Binding-site contacts:
Ligand atom O5 contacts residue ASN97 of chain 1.A at 2.3 Å (h-bond).
Ligand atom C7 contacts residue ASN97 of chain 1.A at 3.6 Å.
Ligand atom N2 contacts residue TRP115 of chain 1.A at 3.6 Å.
Ligand atom C8 contacts residue GLY96 of chain 1.A at 3.9 Å.
Ligand atom C1 contacts residue ASN97 of chain 1.A at 1.4 Å.
Ligand atom C3 contacts residue ASN97 of chain 1.A at 3.9 Å.
Ligand atom O4 contacts residue TRP115 of chain 1.A at 3.4 Å.
Ligand atom O3 contacts residue TRP115 of chain 1.A at 4.0 Å.
Ligand atom C2 contacts residue ASN97 of chain 1.A at 2.7 Å.
Ligand atom C7 contacts residue TRP115 of chain 1.A at 4.5 Å (hydrophobic).
Ligand atom O7 contacts residue TRP115 of chain 1.A at 4.2 Å.
Ligand atom C4 contacts residue TRP115 of chain 1.A at 4.1 Å (hydrophobic).
Ligand atom C8 contacts residue GLU95 of chain 1.A at 4.0 Å.
Ligand atom N2 contacts residue ASN97 of chain 1.A at 3.2 Å (h-bond).
Ligand atom C6 contacts residue ASN97 of chain 1.A at 4.2 Å.
Ligand atom C5 contacts residue ASN97 of chain 1.A at 3.5 Å.
Ligand atom C3 contacts residue TRP115 of chain 1.A at 3.8 Å (hydrophobic).
Ligand atom C5 contacts residue TRP115 of chain 1.A at 3.9 Å (hydrophobic).
Ligand atom O7 contacts residue ASN97 of chain 1.A at 3.6 Å.
Ligand atom C1 contacts residue TRP115 of chain 1.A at 4.2 Å (hydrophobic).
Ligand atom O5 contacts residue TRP115 of chain 1.A at 4.0 Å.
Ligand atom O6 contacts residue ASN97 of chain 1.A at 4.1 Å.
Ligand atom C2 contacts residue TRP115 of chain 1.A at 4.3 Å (hydrophobic).
Ligand atom C8 contacts residue TRP115 of chain 1.A at 4.4 Å (hydrophobic).
Ligand atom C4 contacts residue ASN97 of chain 1.A at 4.3 Å.

Sequence of chain 1.A:
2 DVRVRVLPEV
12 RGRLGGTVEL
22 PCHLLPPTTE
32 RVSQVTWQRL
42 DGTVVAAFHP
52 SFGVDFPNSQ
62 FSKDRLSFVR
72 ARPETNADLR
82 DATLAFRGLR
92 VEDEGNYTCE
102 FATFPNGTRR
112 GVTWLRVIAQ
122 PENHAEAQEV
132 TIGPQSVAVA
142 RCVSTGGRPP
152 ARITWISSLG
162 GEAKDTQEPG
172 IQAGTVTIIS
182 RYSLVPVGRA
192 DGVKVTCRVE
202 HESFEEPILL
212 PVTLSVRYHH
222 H

A small-molecule ligand and the protein it binds are described below.
Small molecule (SMILES): CC(=O)N[C@H]1[C@H](O[C@H]2[C@H](O)[C@@H](NC(C)=O)CO[C@@H]2CO[C@@H]2O[C@@H](C)[C@@H](O)[C@@H](O)[C@@H]2O)O[C@H](CO)[C@@H](O[C@@H]2O[C@H](CO)[C@@H](O)[C@H](O[C@H]3O[C@H](CO)[C@@H](O)[C@H](O)[C@@H]3O)[C@@H]2O)[C@@H]1O